The small molecule below binds the protein below.
Small molecule (SMILES): N[C@@H](CCC(=O)O)C(=O)O

Binding-site contacts:
Ligand atom OE1 contacts residue ASP262 of chain 1.E at 4.4 Å.
Ligand atom OE2 contacts residue GLY166 of chain 1.E at 3.7 Å.
Ligand atom CG contacts residue ARG210 of chain 1.E at 3.6 Å.
Ligand atom OE2 contacts residue ASN208 of chain 1.E at 3.5 Å (h-bond).
Ligand atom CA contacts residue ASP262 of chain 1.E at 4.2 Å.
Ligand atom N contacts residue TYR35 of chain 1.E at 4.1 Å.
Ligand atom N contacts residue GLY166 of chain 1.E at 3.9 Å.
Ligand atom CB contacts residue LEU260 of chain 1.E at 4.0 Å (hydrophobic).
Ligand atom CD contacts residue ARG210 of chain 1.E at 3.2 Å.
Ligand atom CG contacts residue SER167 of chain 1.E at 4.2 Å.
Ligand atom CA contacts residue TYR35 of chain 1.E at 4.3 Å (hydrophobic).
Ligand atom OE1 contacts residue ARG210 of chain 1.E at 3.1 Å (salt-bridge).
Ligand atom C contacts residue LYS33 of chain 1.E at 4.2 Å.
Ligand atom CG contacts residue GLY166 of chain 1.E at 3.8 Å.
Ligand atom CB contacts residue ARG210 of chain 1.E at 3.6 Å.
Ligand atom OE1 contacts residue SER265 of chain 1.E at 3.9 Å.
Ligand atom N contacts residue ASP114 of chain 1.E at 3.1 Å (salt-bridge).
Ligand atom CB contacts residue SER261 of chain 1.E at 3.6 Å.
Ligand atom OXT contacts residue ASP114 of chain 1.E at 4.0 Å.
Ligand atom CA contacts residue SER261 of chain 1.E at 4.0 Å.
Ligand atom N contacts residue LEU260 of chain 1.E at 3.1 Å (h-bond).
Ligand atom CD contacts residue GLY166 of chain 1.E at 4.2 Å.
Ligand atom CA contacts residue LEU260 of chain 1.E at 3.3 Å (hydrophobic).
Ligand atom OXT contacts residue LYS33 of chain 1.E at 3.0 Å (salt-bridge).
Ligand atom OE2 contacts residue ARG210 of chain 1.E at 3.5 Å (salt-bridge).
Ligand atom CB contacts residue ASP262 of chain 1.E at 3.8 Å.
Ligand atom N contacts residue SER167 of chain 1.E at 3.8 Å.

Sequence of chain 1.E:
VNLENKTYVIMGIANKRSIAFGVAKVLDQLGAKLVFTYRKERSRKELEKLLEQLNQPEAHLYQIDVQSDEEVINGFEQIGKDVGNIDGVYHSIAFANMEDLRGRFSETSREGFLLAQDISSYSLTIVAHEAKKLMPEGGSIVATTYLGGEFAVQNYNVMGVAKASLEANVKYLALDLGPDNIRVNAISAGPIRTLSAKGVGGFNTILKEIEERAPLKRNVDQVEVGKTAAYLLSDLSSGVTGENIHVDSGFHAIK